This protein binds this small molecule.
Small molecule (SMILES): CC(=O)N[C@@H]1[C@@H](O)[C@H](O)[C@@H](CO)O[C@H]1O

Sequence of chain 1.A:
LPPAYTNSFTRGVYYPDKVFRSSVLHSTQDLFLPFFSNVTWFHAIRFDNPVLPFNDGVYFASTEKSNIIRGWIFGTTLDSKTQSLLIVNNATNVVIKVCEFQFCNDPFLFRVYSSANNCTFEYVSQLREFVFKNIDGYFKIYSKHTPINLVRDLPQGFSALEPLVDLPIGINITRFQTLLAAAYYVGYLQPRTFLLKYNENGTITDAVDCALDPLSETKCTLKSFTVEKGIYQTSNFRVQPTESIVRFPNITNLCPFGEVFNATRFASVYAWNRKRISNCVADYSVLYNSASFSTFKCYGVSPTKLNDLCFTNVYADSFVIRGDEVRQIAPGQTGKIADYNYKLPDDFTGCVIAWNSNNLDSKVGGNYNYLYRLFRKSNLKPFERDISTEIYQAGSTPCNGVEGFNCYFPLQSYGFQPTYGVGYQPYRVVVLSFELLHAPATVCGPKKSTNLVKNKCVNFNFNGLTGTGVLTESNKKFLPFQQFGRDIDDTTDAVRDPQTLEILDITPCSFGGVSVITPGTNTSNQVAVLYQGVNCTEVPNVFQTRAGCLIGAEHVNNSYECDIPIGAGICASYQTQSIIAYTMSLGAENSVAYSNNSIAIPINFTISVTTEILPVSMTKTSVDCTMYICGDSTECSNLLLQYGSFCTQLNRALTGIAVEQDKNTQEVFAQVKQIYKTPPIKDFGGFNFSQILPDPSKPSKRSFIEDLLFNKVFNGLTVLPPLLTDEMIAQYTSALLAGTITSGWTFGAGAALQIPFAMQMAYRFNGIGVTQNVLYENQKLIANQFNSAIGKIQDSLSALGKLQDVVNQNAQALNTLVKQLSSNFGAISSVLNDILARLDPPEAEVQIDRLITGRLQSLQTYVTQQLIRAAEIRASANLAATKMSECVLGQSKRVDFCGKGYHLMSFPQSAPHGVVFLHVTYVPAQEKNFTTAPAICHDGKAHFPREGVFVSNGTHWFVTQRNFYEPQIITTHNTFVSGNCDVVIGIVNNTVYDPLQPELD

Binding-site contacts:
Ligand atom C1 contacts residue THR646 of chain 1.A at 4.1 Å.
Ligand atom O7 contacts residue ASN644 of chain 1.A at 3.0 Å (h-bond).
Ligand atom O5 contacts residue ASN644 of chain 1.A at 2.4 Å (h-bond).
Ligand atom C5 contacts residue THR646 of chain 1.A at 4.4 Å.
Ligand atom C7 contacts residue ASN644 of chain 1.A at 3.2 Å.
Ligand atom C1 contacts residue ASN644 of chain 1.A at 1.4 Å.
Ligand atom C5 contacts residue ASN644 of chain 1.A at 3.7 Å.
Ligand atom O5 contacts residue THR646 of chain 1.A at 3.9 Å.
Ligand atom C3 contacts residue ASN644 of chain 1.A at 3.8 Å.
Ligand atom C2 contacts residue ASN644 of chain 1.A at 2.4 Å.
Ligand atom C4 contacts residue ASN644 of chain 1.A at 4.2 Å.
Ligand atom C8 contacts residue GLN672 of chain 1.A at 3.7 Å.
Ligand atom N2 contacts residue ASN644 of chain 1.A at 2.9 Å (h-bond).
Ligand atom C8 contacts residue ASN644 of chain 1.A at 4.1 Å.